Binding-site contacts:
Ligand atom N6 contacts residue DT1 of chain 1.B at 2.7 Å (h-bond).
Ligand atom N6 contacts residue DA5 of chain 1.B at 3.0 Å (h-bond).
Ligand atom N1 contacts residue DA4 of chain 1.B at 3.3 Å.
Ligand atom N3 contacts residue DG7 of chain 1.B at 2.7 Å (h-bond).
Ligand atom O3' contacts residue SER229 of chain 1.C at 3.4 Å.
Ligand atom C4 contacts residue DA4 of chain 1.B at 3.1 Å.
Ligand atom OP1 contacts residue THR233 of chain 1.C at 2.6 Å (h-bond).
Ligand atom C2 contacts residue DT3 of chain 1.B at 3.1 Å.
Ligand atom C6 contacts residue DC2 of chain 1.B at 3.2 Å.
Ligand atom C2 contacts residue DT3 of chain 1.B at 2.8 Å.
Ligand atom O3' contacts residue THR233 of chain 1.C at 3.3 Å (h-bond).
Ligand atom O6 contacts residue DC2 of chain 1.B at 2.6 Å (h-bond).
Ligand atom N1 contacts residue DT6 of chain 1.B at 2.8 Å (h-bond).
Ligand atom N3 contacts residue DA5 of chain 1.B at 3.0 Å (h-bond).
Ligand atom C2 contacts residue DG7 of chain 1.B at 3.2 Å.
Ligand atom N1 contacts residue DT3 of chain 1.B at 3.4 Å (h-bond).
Ligand atom N1 contacts residue DT1 of chain 1.B at 3.0 Å (h-bond).
Ligand atom C6 contacts residue DT3 of chain 1.B at 3.3 Å.
Ligand atom C2 contacts residue DA4 of chain 1.B at 3.1 Å.
Ligand atom O2 contacts residue DG7 of chain 1.B at 2.3 Å (h-bond).
Ligand atom O4 contacts residue DT3 of chain 1.B at 2.9 Å (h-bond).
Ligand atom C2 contacts residue DA4 of chain 1.B at 3.2 Å.
Ligand atom C2 contacts residue DT6 of chain 1.B at 3.2 Å.
Ligand atom OP1 contacts residue GLY231 of chain 1.C at 3.4 Å.
Ligand atom OP1 contacts residue ASN133 of chain 1.C at 3.4 Å (h-bond).
Ligand atom N4 contacts residue DG7 of chain 1.B at 3.3 Å (h-bond).
Ligand atom N6 contacts residue DT6 of chain 1.B at 3.3 Å (h-bond).
Ligand atom N2 contacts residue DT3 of chain 1.B at 2.9 Å (h-bond).
Ligand atom N1 contacts residue DA5 of chain 1.B at 3.3 Å (h-bond).
Ligand atom O4 contacts residue DA4 of chain 1.B at 2.9 Å (h-bond).
Ligand atom N6 contacts residue DT3 of chain 1.B at 2.8 Å (h-bond).
Ligand atom N3 contacts residue DA4 of chain 1.B at 2.3 Å (h-bond).
Ligand atom N1 contacts residue DC2 of chain 1.B at 2.5 Å (h-bond).
Ligand atom N1 contacts residue DT3 of chain 1.B at 2.3 Å (h-bond).
Ligand atom P contacts residue THR233 of chain 1.C at 3.4 Å.
Ligand atom O4 contacts residue DA5 of chain 1.B at 3.3 Å (h-bond).
Ligand atom N2 contacts residue DC2 of chain 1.B at 3.0 Å (h-bond).
Ligand atom C2 contacts residue DC2 of chain 1.B at 3.2 Å.
Ligand atom OP1 contacts residue GLU232 of chain 1.C at 3.0 Å (salt-bridge).
Ligand atom O2 contacts residue DA4 of chain 1.B at 2.8 Å.

A small-molecule ligand and the protein it binds are described below.
Small molecule (SMILES): Cc1cn([C@H]2C[C@H](O[P](=O)(O)OC[C@H]3O[C@@H](n4cnc5c(N)ncnc54)C[C@@H]3O[P](=O)(O)OC[C@H]3O[C@@H](n4cnc5c(=O)nc(N)[nH]c54)C[C@@H]3O[P](=O)(O)OC[C@H]3O[C@@H](n4cnc5c(N)ncnc54)C[C@@H]3OP(=O)(O)O)[C@@H](CO[P](=O)(O)O[C@H]3C[C@H](n4cc(C)c(=O)[nH]c4=O)O[C@@H]3CO[P](=O)(O)O[C@H]3C[C@H](n4cnc5c(N)ncnc54)O[C@@H]3CO[P](=O)(O)O[C@H]3C[C@H](n4ccc(N)nc4=O)O[C@@H]3CO)O2)c(=O)[nH]c1=O

Sequence of chain 1.C:
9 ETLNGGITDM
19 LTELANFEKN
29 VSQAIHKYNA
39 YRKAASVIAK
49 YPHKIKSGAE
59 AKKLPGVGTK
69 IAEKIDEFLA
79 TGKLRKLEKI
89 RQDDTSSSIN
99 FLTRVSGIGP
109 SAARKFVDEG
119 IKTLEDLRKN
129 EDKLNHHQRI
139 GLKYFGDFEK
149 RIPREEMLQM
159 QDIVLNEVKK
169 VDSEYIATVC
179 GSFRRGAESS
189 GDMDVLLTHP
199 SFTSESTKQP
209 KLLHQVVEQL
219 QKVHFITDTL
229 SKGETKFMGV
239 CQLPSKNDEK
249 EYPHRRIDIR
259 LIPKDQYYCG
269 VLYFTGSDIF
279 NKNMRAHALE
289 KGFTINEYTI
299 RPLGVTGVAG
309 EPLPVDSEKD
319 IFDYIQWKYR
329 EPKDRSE